Sequence of chain 1.H:
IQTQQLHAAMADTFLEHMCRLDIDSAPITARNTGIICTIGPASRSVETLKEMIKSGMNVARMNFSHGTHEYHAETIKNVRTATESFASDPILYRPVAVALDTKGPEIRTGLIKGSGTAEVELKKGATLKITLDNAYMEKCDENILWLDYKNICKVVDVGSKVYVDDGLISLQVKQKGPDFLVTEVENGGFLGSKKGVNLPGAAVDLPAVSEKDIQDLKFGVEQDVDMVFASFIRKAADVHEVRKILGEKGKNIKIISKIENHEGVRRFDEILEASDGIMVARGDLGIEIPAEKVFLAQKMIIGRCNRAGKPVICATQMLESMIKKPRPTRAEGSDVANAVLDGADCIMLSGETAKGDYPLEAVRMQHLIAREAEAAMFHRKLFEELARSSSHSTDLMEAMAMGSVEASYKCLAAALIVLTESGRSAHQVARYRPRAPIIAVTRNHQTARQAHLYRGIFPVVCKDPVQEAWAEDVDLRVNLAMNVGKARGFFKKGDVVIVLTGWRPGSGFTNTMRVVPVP

A protein and the small-molecule ligand that binds it are described below.
Small molecule (SMILES): C[C@H](OP(=O)(O)O)C(=O)O

Binding-site contacts:
Ligand atom P contacts residue K1 of chain 1.DA at 3.9 Å.
Ligand atom O2P contacts residue K1 of chain 1.DA at 3.0 Å.
Ligand atom O2 contacts residue LYS269 of chain 1.H at 3.2 Å (salt-bridge).
Ligand atom O2 contacts residue GLU271 of chain 1.H at 4.2 Å.
Ligand atom O2P contacts residue LYS269 of chain 1.H at 3.8 Å.
Ligand atom O1P contacts residue LYS269 of chain 1.H at 3.1 Å (salt-bridge).
Ligand atom O3P contacts residue ARG72 of chain 1.H at 3.8 Å.
Ligand atom O1 contacts residue GLU271 of chain 1.H at 4.4 Å.
Ligand atom O2 contacts residue ARG72 of chain 1.H at 4.4 Å.
Ligand atom O2' contacts residue ARG293 of chain 1.H at 4.4 Å.
Ligand atom C2 contacts residue LYS269 of chain 1.H at 4.0 Å.
Ligand atom O1P contacts residue ASN74 of chain 1.H at 4.0 Å.
Ligand atom O1 contacts residue ALA292 of chain 1.H at 3.5 Å.
Ligand atom C1 contacts residue THR327 of chain 1.H at 3.7 Å.
Ligand atom C2 contacts residue MET290 of chain 1.H at 4.4 Å (hydrophobic).
Ligand atom O1 contacts residue GLY294 of chain 1.H at 3.8 Å.
Ligand atom C3 contacts residue THR327 of chain 1.H at 3.9 Å.
Ligand atom O1P contacts residue ASP112 of chain 1.H at 3.2 Å (salt-bridge).
Ligand atom C2 contacts residue ALA292 of chain 1.H at 3.2 Å (hydrophobic).
Ligand atom C2 contacts residue THR327 of chain 1.H at 4.4 Å.
Ligand atom O2' contacts residue ALA292 of chain 1.H at 3.8 Å.
Ligand atom C1 contacts residue ASP295 of chain 1.H at 4.3 Å.
Ligand atom C3 contacts residue ARG72 of chain 1.H at 3.4 Å.
Ligand atom P contacts residue LYS269 of chain 1.H at 3.6 Å.
Ligand atom O1 contacts residue ASP295 of chain 1.H at 3.3 Å (salt-bridge).
Ligand atom C3 contacts residue ALA292 of chain 1.H at 4.2 Å (hydrophobic).
Ligand atom O1P contacts residue ARG72 of chain 1.H at 2.3 Å (salt-bridge).
Ligand atom P contacts residue ARG72 of chain 1.H at 3.5 Å.
Ligand atom C3 contacts residue LYS269 of chain 1.H at 4.5 Å.
Ligand atom O2' contacts residue THR327 of chain 1.H at 2.5 Å (h-bond).
Ligand atom O2 contacts residue ALA292 of chain 1.H at 4.2 Å.
Ligand atom C1 contacts residue GLY294 of chain 1.H at 4.1 Å.
Ligand atom O2' contacts residue GLY294 of chain 1.H at 3.6 Å.
Ligand atom O2 contacts residue ASP295 of chain 1.H at 4.2 Å.
Ligand atom C3 contacts residue MET359 of chain 1.H at 4.2 Å (hydrophobic).
Ligand atom O2P contacts residue ASP295 of chain 1.H at 4.1 Å.
Ligand atom O1P contacts residue K1 of chain 1.DA at 3.5 Å.
Ligand atom C3 contacts residue MET290 of chain 1.H at 3.7 Å (hydrophobic).
Ligand atom C1 contacts residue ALA292 of chain 1.H at 3.2 Å (hydrophobic).